Sequence of chain 1.B:
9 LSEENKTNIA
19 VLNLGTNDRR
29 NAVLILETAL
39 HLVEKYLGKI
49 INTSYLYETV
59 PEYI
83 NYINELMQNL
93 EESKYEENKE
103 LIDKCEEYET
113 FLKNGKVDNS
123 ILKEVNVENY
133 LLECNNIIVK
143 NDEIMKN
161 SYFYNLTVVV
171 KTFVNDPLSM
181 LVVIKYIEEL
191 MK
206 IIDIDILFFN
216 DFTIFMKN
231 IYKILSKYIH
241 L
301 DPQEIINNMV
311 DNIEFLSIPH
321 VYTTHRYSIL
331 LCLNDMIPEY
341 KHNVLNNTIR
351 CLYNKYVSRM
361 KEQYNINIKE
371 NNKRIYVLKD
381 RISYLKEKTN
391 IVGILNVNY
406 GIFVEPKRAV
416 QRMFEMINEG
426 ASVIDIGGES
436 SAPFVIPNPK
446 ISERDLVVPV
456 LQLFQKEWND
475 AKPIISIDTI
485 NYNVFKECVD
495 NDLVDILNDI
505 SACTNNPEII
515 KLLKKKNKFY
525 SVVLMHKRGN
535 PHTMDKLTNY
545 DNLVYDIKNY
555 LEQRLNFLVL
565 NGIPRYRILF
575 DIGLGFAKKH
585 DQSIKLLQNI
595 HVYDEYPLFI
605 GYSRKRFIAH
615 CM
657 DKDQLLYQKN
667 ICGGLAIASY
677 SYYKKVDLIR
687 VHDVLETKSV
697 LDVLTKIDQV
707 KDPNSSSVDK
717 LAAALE

This small molecule binds to this protein.
Small molecule (SMILES): Nc1nc(O)c2nc(CNc3ccc(C(=O)O)cc3)cnc2n1

Binding-site contacts:
Ligand atom C7 contacts residue ASN502 of chain 1.B at 3.5 Å.
Ligand atom N8 contacts residue ARG686 of chain 1.B at 3.4 Å.
Ligand atom O1 contacts residue LYS609 of chain 1.B at 2.6 Å (salt-bridge).
Ligand atom C12 contacts residue ASP482 of chain 1.B at 3.5 Å.
Ligand atom C20 contacts residue PRO438 of chain 1.B at 3.5 Å (hydrophobic).
Ligand atom C13 contacts residue ACT1 of chain 1.S at 3.3 Å.
Ligand atom C16 contacts residue PHE580 of chain 1.B at 3.6 Å (hydrophobic).
Ligand atom O23 contacts residue LYS609 of chain 1.B at 3.3 Å.
Ligand atom N6 contacts residue PHE580 of chain 1.B at 3.4 Å.
Ligand atom O22 contacts residue ARG610 of chain 1.B at 2.8 Å (salt-bridge).
Ligand atom C12 contacts residue ARG686 of chain 1.B at 3.4 Å.
Ligand atom N14 contacts residue PHE580 of chain 1.B at 3.3 Å.
Ligand atom N4 contacts residue MET529 of chain 1.B at 3.4 Å (h-bond).
Ligand atom C15 contacts residue LYS609 of chain 1.B at 3.6 Å.
Ligand atom N14 contacts residue SER436 of chain 1.B at 3.5 Å (h-bond).
Ligand atom N6 contacts residue ARG686 of chain 1.B at 3.4 Å (salt-bridge).
Ligand atom N8 contacts residue ASP482 of chain 1.B at 2.8 Å (salt-bridge).
Ligand atom N11 contacts residue ASN502 of chain 1.B at 2.8 Å (h-bond).
Ligand atom C19 contacts residue PRO438 of chain 1.B at 3.7 Å (hydrophobic).
Ligand atom C7 contacts residue MET529 of chain 1.B at 3.6 Å (hydrophobic).
Ligand atom C21 contacts residue LYS609 of chain 1.B at 3.7 Å.
Ligand atom C19 contacts residue LYS609 of chain 1.B at 3.5 Å.
Ligand atom C3 contacts residue ARG686 of chain 1.B at 3.6 Å.
Ligand atom N11 contacts residue PHE603 of chain 1.B at 3.4 Å.
Ligand atom N9 contacts residue ILE504 of chain 1.B at 3.4 Å.
Ligand atom N4 contacts residue ASP575 of chain 1.B at 2.6 Å (salt-bridge).
Ligand atom C10 contacts residue ARG686 of chain 1.B at 3.3 Å.
Ligand atom C12 contacts residue SER436 of chain 1.B at 3.5 Å.
Ligand atom O1 contacts residue GLY605 of chain 1.B at 3.2 Å (h-bond).
Ligand atom C2 contacts residue LYS609 of chain 1.B at 3.6 Å.
Ligand atom C7 contacts residue ASP575 of chain 1.B at 3.2 Å.
Ligand atom C17 contacts residue LYS609 of chain 1.B at 3.6 Å.
Ligand atom C3 contacts residue PHE580 of chain 1.B at 3.7 Å (hydrophobic).
Ligand atom C20 contacts residue LYS609 of chain 1.B at 3.7 Å.
Ligand atom C5 contacts residue ARG686 of chain 1.B at 3.6 Å.
Ligand atom N9 contacts residue ASN502 of chain 1.B at 3.0 Å (h-bond).
Ligand atom N6 contacts residue LYS609 of chain 1.B at 3.3 Å (salt-bridge).
Ligand atom O23 contacts residue ARG610 of chain 1.B at 3.0 Å (salt-bridge).
Ligand atom N11 contacts residue ASP575 of chain 1.B at 2.8 Å (salt-bridge).
Ligand atom C21 contacts residue ARG610 of chain 1.B at 3.3 Å.